Sequence of chain 1.A:
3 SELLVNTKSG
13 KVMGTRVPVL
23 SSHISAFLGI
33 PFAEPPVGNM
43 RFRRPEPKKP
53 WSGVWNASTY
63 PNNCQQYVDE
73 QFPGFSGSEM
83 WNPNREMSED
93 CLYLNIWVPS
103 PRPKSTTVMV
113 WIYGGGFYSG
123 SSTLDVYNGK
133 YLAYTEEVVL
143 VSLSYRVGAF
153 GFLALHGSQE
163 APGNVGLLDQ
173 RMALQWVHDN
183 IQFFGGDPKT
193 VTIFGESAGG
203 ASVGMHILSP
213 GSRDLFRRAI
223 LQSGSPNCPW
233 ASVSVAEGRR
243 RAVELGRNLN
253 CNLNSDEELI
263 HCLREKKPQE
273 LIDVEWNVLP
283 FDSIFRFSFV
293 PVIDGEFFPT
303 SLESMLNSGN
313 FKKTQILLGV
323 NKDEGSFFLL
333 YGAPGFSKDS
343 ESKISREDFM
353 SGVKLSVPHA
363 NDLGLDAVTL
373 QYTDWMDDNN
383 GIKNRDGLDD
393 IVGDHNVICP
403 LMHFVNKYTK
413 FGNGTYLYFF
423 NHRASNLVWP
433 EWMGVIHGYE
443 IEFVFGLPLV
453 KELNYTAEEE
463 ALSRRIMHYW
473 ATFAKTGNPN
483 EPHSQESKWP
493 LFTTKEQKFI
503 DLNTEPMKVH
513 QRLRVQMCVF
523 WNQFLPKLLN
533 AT

Binding-site contacts:
Ligand atom C28 contacts residue TRP278 of chain 1.A at 3.5 Å (hydrophobic).
Ligand atom C22 contacts residue PHE330 of chain 1.A at 3.7 Å (hydrophobic).
Ligand atom C16 contacts residue PHE289 of chain 1.A at 3.4 Å (hydrophobic).
Ligand atom C23 contacts residue TYR333 of chain 1.A at 3.5 Å (hydrophobic).
Ligand atom C3 contacts residue GLU198 of chain 1.A at 3.3 Å.
Ligand atom C12 contacts residue PHE329 of chain 1.A at 3.6 Å (hydrophobic).
Ligand atom C32 contacts residue TRP278 of chain 1.A at 3.5 Å (hydrophobic).
Ligand atom C19 contacts residue PHE329 of chain 1.A at 3.6 Å (hydrophobic).
Ligand atom O18 contacts residue SER199 of chain 1.A at 3.7 Å.
Ligand atom O35 contacts residue TRP278 of chain 1.A at 3.5 Å.
Ligand atom C3 contacts residue TRP83 of chain 1.A at 3.7 Å (hydrophobic).
Ligand atom C31 contacts residue TRP278 of chain 1.A at 3.5 Å (hydrophobic).
Ligand atom C16 contacts residue SER199 of chain 1.A at 3.3 Å.
Ligand atom O35 contacts residue TYR69 of chain 1.A at 3.3 Å.
Ligand atom C9 contacts residue TYR120 of chain 1.A at 3.3 Å (hydrophobic).
Ligand atom C8 contacts residue TYR120 of chain 1.A at 3.4 Å (hydrophobic).
Ligand atom C4 contacts residue GLU198 of chain 1.A at 3.6 Å.
Ligand atom C7 contacts residue PHE330 of chain 1.A at 3.6 Å (hydrophobic).
Ligand atom O36 contacts residue TYR333 of chain 1.A at 3.4 Å.
Ligand atom O17 contacts residue PHE330 of chain 1.A at 3.4 Å.
Ligand atom C31 contacts residue TYR69 of chain 1.A at 3.6 Å (hydrophobic).
Ligand atom O17 contacts residue SER199 of chain 1.A at 2.9 Å (h-bond).
Ligand atom C16 contacts residue GLY118 of chain 1.A at 3.6 Å.
Ligand atom C29 contacts residue TRP278 of chain 1.A at 3.5 Å (hydrophobic).
Ligand atom C2 contacts residue TRP83 of chain 1.A at 3.5 Å (hydrophobic).
Ligand atom C16 contacts residue PHE287 of chain 1.A at 3.7 Å (hydrophobic).
Ligand atom O18 contacts residue GLY116 of chain 1.A at 3.5 Å.
Ligand atom C6 contacts residue PHE330 of chain 1.A at 3.6 Å (hydrophobic).
Ligand atom O34 contacts residue TRP278 of chain 1.A at 3.7 Å.
Ligand atom O18 contacts residue GLU198 of chain 1.A at 2.8 Å (salt-bridge).
Ligand atom C24 contacts residue TYR120 of chain 1.A at 3.4 Å (hydrophobic).
Ligand atom C26 contacts residue TRP278 of chain 1.A at 3.5 Å (hydrophobic).
Ligand atom C27 contacts residue TRP278 of chain 1.A at 3.7 Å (hydrophobic).
Ligand atom C7 contacts residue PHE289 of chain 1.A at 3.7 Å (hydrophobic).
Ligand atom O5 contacts residue HIS439 of chain 1.A at 3.2 Å.
Ligand atom C30 contacts residue TRP278 of chain 1.A at 3.4 Å (hydrophobic).
Ligand atom C11 contacts residue TRP83 of chain 1.A at 3.5 Å (hydrophobic).
Ligand atom O18 contacts residue GLY117 of chain 1.A at 3.3 Å (h-bond).
Ligand atom O35 contacts residue TYR120 of chain 1.A at 3.2 Å (h-bond).
Ligand atom O17 contacts residue HIS439 of chain 1.A at 3.4 Å (h-bond).

A protein and the small-molecule ligand that binds it are described below.
Small molecule (SMILES): COc1ccc2c3c1O[C@H]1C[C@@H](O)C=C[C@@]31CCN(CCCCCCN1C(=O)c3ccccc3S1(=O)=O)C2